Sequence of chain 1.B:
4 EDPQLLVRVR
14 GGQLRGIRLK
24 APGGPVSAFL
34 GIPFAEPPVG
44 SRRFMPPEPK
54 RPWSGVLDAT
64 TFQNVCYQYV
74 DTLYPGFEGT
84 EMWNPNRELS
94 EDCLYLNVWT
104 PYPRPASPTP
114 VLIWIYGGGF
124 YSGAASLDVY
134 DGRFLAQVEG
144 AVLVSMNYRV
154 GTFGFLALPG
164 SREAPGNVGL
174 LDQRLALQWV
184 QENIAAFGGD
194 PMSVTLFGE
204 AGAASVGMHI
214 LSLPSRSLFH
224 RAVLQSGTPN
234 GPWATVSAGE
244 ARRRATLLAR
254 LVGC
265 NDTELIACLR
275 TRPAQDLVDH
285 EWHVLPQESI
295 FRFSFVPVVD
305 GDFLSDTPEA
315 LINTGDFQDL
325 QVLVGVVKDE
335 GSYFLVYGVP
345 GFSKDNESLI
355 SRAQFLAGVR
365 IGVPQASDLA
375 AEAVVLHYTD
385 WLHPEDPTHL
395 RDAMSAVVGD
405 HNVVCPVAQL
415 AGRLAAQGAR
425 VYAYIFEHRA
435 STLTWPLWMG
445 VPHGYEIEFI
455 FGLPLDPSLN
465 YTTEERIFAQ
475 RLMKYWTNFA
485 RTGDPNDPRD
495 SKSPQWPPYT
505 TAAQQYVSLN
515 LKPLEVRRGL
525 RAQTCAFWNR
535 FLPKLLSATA

Binding-site contacts:
Ligand atom C3 contacts residue ASN350 of chain 1.B at 3.8 Å.
Ligand atom C1 contacts residue ASN350 of chain 1.B at 1.4 Å.
Ligand atom C8 contacts residue SER352 of chain 1.B at 4.0 Å.
Ligand atom O4 contacts residue GLY345 of chain 1.B at 4.5 Å.
Ligand atom C2 contacts residue GLY345 of chain 1.B at 4.5 Å.
Ligand atom N2 contacts residue GLY345 of chain 1.B at 4.2 Å.
Ligand atom C8 contacts residue LEU353 of chain 1.B at 3.2 Å (hydrophobic).
Ligand atom C1 contacts residue GLY345 of chain 1.B at 4.4 Å.
Ligand atom O5 contacts residue ASN350 of chain 1.B at 2.4 Å (h-bond).
Ligand atom C5 contacts residue ASN350 of chain 1.B at 3.7 Å.
Ligand atom C3 contacts residue GLY345 of chain 1.B at 4.2 Å.
Ligand atom C7 contacts residue GLY345 of chain 1.B at 4.1 Å.
Ligand atom C7 contacts residue ASN350 of chain 1.B at 4.2 Å.
Ligand atom O7 contacts residue LEU353 of chain 1.B at 4.3 Å.
Ligand atom N2 contacts residue ASN350 of chain 1.B at 2.9 Å (h-bond).
Ligand atom C4 contacts residue ASN350 of chain 1.B at 4.1 Å.
Ligand atom C1 contacts residue SER347 of chain 1.B at 3.9 Å.
Ligand atom C2 contacts residue ASN350 of chain 1.B at 2.4 Å.
Ligand atom C6 contacts residue SER347 of chain 1.B at 4.0 Å.
Ligand atom C8 contacts residue ILE354 of chain 1.B at 4.5 Å (hydrophobic).
Ligand atom C7 contacts residue LEU353 of chain 1.B at 4.1 Å (hydrophobic).
Ligand atom O5 contacts residue SER347 of chain 1.B at 3.4 Å.
Ligand atom C5 contacts residue SER347 of chain 1.B at 3.9 Å.
Ligand atom C8 contacts residue GLY345 of chain 1.B at 3.1 Å.

The protein below binds the small molecule below.
Small molecule (SMILES): CC(=O)N[C@@H]1[C@@H](O)[C@H](O)[C@@H](CO)O[C@H]1O